A small-molecule ligand and the protein it binds are described below.
Small molecule (SMILES): N[C@@H]1c2ccccc2CC12CCN(c1nc3ncc(Sc4cccnc4C(F)(F)F)nc3[nH]1)CC2

Binding-site contacts:
Ligand atom N22 contacts residue THR219 of chain 1.A at 2.8 Å (h-bond).
Ligand atom C37 contacts residue GLU250 of chain 1.A at 3.5 Å.
Ligand atom N35 contacts residue THR109 of chain 1.A at 2.7 Å (h-bond).
Ligand atom F3 contacts residue GLN258 of chain 1.A at 3.4 Å.
Ligand atom C9 contacts residue THR220 of chain 1.A at 3.3 Å.
Ligand atom C8 contacts residue THR220 of chain 1.A at 3.2 Å.
Ligand atom C37 contacts residue THR219 of chain 1.A at 3.6 Å.
Ligand atom C28 contacts residue HIS115 of chain 1.A at 3.5 Å.
Ligand atom C26 contacts residue PHE114 of chain 1.A at 3.2 Å (hydrophobic).
Ligand atom N13 contacts residue ARG112 of chain 1.A at 3.0 Å (salt-bridge).
Ligand atom N35 contacts residue GLU111 of chain 1.A at 2.8 Å (salt-bridge).
Ligand atom N35 contacts residue PHE114 of chain 1.A at 2.7 Å (h-bond).
Ligand atom N20 contacts residue THR254 of chain 1.A at 3.6 Å.
Ligand atom C25 contacts residue PHE114 of chain 1.A at 3.6 Å (hydrophobic).
Ligand atom C27 contacts residue PHE114 of chain 1.A at 3.2 Å (hydrophobic).
Ligand atom N17 contacts residue GLU250 of chain 1.A at 2.8 Å (salt-bridge).
Ligand atom C8 contacts residue ASP490 of chain 1.A at 3.6 Å.
Ligand atom C8 contacts residue ASN218 of chain 1.A at 3.6 Å.
Ligand atom C33 contacts residue PHE114 of chain 1.A at 3.3 Å (hydrophobic).
Ligand atom C19 contacts residue THR254 of chain 1.A at 3.5 Å.
Ligand atom N20 contacts residue GLU251 of chain 1.A at 3.3 Å.
Ligand atom N15 contacts residue THR219 of chain 1.A at 3.5 Å (h-bond).
Ligand atom C24 contacts residue ARG112 of chain 1.A at 3.3 Å.
Ligand atom C16 contacts residue THR219 of chain 1.A at 3.1 Å.
Ligand atom C8 contacts residue ARG112 of chain 1.A at 3.5 Å.
Ligand atom C29 contacts residue HIS115 of chain 1.A at 3.5 Å.
Ligand atom C14 contacts residue THR254 of chain 1.A at 3.5 Å.
Ligand atom C23 contacts residue THR219 of chain 1.A at 3.5 Å.
Ligand atom C9 contacts residue ARG112 of chain 1.A at 3.5 Å.
Ligand atom C7 contacts residue LYS493 of chain 1.A at 3.6 Å.
Ligand atom C19 contacts residue THR220 of chain 1.A at 3.5 Å.
Ligand atom C32 contacts residue PHE114 of chain 1.A at 3.2 Å (hydrophobic).
Ligand atom F4 contacts residue GLN496 of chain 1.A at 3.5 Å.
Ligand atom C19 contacts residue GLU250 of chain 1.A at 3.6 Å.
Ligand atom C21 contacts residue GLU251 of chain 1.A at 3.4 Å.
Ligand atom C23 contacts residue ARG112 of chain 1.A at 3.4 Å.
Ligand atom F1 contacts residue LEU255 of chain 1.A at 3.4 Å.
Ligand atom C31 contacts residue THR109 of chain 1.A at 3.4 Å.
Ligand atom C36 contacts residue GLU250 of chain 1.A at 3.4 Å.
Ligand atom F3 contacts residue ARG112 of chain 1.A at 3.1 Å.

Sequence of chain 1.A:
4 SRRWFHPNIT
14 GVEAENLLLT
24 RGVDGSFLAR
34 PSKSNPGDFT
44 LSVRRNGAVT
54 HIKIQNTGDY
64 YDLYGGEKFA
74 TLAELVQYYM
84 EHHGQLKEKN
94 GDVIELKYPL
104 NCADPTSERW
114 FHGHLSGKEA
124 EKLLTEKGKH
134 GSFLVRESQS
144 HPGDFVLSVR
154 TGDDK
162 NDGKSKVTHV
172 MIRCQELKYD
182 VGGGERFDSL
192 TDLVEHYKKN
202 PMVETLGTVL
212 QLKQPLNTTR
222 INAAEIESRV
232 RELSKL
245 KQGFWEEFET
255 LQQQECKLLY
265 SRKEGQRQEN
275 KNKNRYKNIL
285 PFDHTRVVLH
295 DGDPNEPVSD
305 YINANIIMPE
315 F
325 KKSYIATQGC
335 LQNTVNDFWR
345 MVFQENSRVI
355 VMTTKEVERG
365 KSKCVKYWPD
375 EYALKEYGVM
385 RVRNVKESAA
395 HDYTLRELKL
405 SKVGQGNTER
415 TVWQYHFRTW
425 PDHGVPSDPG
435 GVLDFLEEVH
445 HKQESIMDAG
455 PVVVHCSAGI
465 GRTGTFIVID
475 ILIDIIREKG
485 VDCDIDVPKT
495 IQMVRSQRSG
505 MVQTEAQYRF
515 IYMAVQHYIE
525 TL